Binding-site contacts:
Ligand atom O2P contacts residue ARG288 of chain 1.A at 2.9 Å (salt-bridge).
Ligand atom O3P contacts residue GLY290 of chain 1.A at 2.7 Å (h-bond).
Ligand atom O5' contacts residue GLY70 of chain 1.A at 3.5 Å (h-bond).
Ligand atom O3' contacts residue SER160 of chain 1.A at 3.3 Å (h-bond).
Ligand atom C2 contacts residue TRP73 of chain 1.A at 3.6 Å (hydrophobic).
Ligand atom N1 contacts residue TRP73 of chain 1.A at 3.3 Å.
Ligand atom O1P contacts residue ARG152 of chain 1.A at 2.9 Å (salt-bridge).
Ligand atom N6 contacts residue SER258 of chain 1.A at 3.6 Å.
Ligand atom N6 contacts residue TRP73 of chain 1.A at 3.4 Å.
Ligand atom C6 contacts residue TRP73 of chain 1.A at 3.5 Å (hydrophobic).
Ligand atom O3' contacts residue ARG152 of chain 1.A at 3.1 Å (salt-bridge).
Ligand atom N3 contacts residue TYR218 of chain 1.A at 2.8 Å (h-bond).
Ligand atom O2' contacts residue ARG288 of chain 1.A at 2.9 Å (salt-bridge).
Ligand atom O3P contacts residue ARG288 of chain 1.A at 3.4 Å.
Ligand atom O2' contacts residue PHE259 of chain 1.A at 3.4 Å.
Ligand atom C3' contacts residue SER160 of chain 1.A at 3.3 Å.
Ligand atom O4P contacts residue GLY70 of chain 1.A at 3.1 Å (h-bond).
Ligand atom O4P contacts residue LYS68 of chain 1.A at 3.0 Å (salt-bridge).
Ligand atom N6 contacts residue CYS257 of chain 1.A at 2.9 Å (h-bond).
Ligand atom O2' contacts residue TYR286 of chain 1.A at 3.5 Å (h-bond).
Ligand atom P1 contacts residue SER160 of chain 1.A at 3.6 Å.
Ligand atom C2 contacts residue TYR218 of chain 1.A at 3.5 Å (hydrophobic).
Ligand atom O1P contacts residue ARG288 of chain 1.A at 3.4 Å (salt-bridge).
Ligand atom O2P contacts residue SER160 of chain 1.A at 2.8 Å (h-bond).
Ligand atom O4P contacts residue EDO1 of chain 1.K at 3.4 Å (h-bond).
Ligand atom O6P contacts residue EDO1 of chain 1.K at 3.3 Å (h-bond).
Ligand atom O5' contacts residue LYS68 of chain 1.A at 3.4 Å.
Ligand atom O6P contacts residue THR72 of chain 1.A at 2.6 Å (h-bond).
Ligand atom C2' contacts residue TYR286 of chain 1.A at 3.2 Å (hydrophobic).
Ligand atom O4P contacts residue THR69 of chain 1.A at 3.2 Å (h-bond).
Ligand atom N7 contacts residue PHE287 of chain 1.A at 3.4 Å.
Ligand atom O5P contacts residue LYS68 of chain 1.A at 2.8 Å (salt-bridge).
Ligand atom O6P contacts residue THR71 of chain 1.A at 3.4 Å (h-bond).
Ligand atom C8 contacts residue TYR286 of chain 1.A at 3.3 Å (hydrophobic).
Ligand atom O3P contacts residue LYS289 of chain 1.A at 2.7 Å (salt-bridge).
Ligand atom O4P contacts residue THR71 of chain 1.A at 2.7 Å (h-bond).
Ligand atom P2 contacts residue EDO1 of chain 1.K at 3.4 Å.
Ligand atom N6 contacts residue PHE259 of chain 1.A at 3.5 Å (h-bond).
Ligand atom O5P contacts residue EDO1 of chain 1.K at 2.6 Å (h-bond).
Ligand atom O2' contacts residue PHE287 of chain 1.A at 3.6 Å.

A protein and the small-molecule ligand that binds it are described below.
Small molecule (SMILES): Nc1ncnc2c1ncn2[C@@H]1O[C@H](COP(=O)(O)O)[C@@H](OP(=O)(O)O)[C@H]1O

Sequence of chain 1.A:
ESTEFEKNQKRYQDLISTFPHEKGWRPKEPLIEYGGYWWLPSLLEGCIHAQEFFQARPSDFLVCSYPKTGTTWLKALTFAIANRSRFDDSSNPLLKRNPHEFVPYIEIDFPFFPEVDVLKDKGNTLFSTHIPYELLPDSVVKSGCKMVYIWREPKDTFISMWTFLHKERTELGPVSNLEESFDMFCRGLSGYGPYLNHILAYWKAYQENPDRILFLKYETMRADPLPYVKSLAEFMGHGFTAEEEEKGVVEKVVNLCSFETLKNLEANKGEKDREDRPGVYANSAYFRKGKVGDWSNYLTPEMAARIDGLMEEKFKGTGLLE